Binding-site contacts:
Ligand atom O contacts residue HIS295 of chain 8.A at 3.7 Å.
Ligand atom CE2 contacts residue GLY61 of chain 8.A at 3.5 Å.
Ligand atom OXT contacts residue GLU44 of chain 8.A at 2.9 Å (salt-bridge).
Ligand atom CA contacts residue HIS88 of chain 8.A at 3.6 Å.
Ligand atom N contacts residue GLY60 of chain 8.A at 2.6 Å (h-bond).
Ligand atom O contacts residue HIS295 of chain 8.A at 2.5 Å (h-bond).
Ligand atom O contacts residue GLY60 of chain 8.A at 3.4 Å.
Ligand atom O contacts residue HIS261 of chain 8.A at 3.4 Å.
Ligand atom N contacts residue VAL59 of chain 8.A at 3.7 Å.
Ligand atom C contacts residue HIS88 of chain 8.A at 3.1 Å.
Ligand atom OH contacts residue HIS167 of chain 8.A at 3.5 Å.
Ligand atom C contacts residue HIS261 of chain 8.A at 3.7 Å.
Ligand atom OXT contacts residue CA1 of chain 8.D at 3.4 Å.
Ligand atom CB contacts residue HIS261 of chain 8.A at 3.5 Å.
Ligand atom C contacts residue GLU44 of chain 8.A at 3.5 Å.
Ligand atom CD2 contacts residue PHE356 of chain 8.A at 3.4 Å (hydrophobic).
Ligand atom C contacts residue HIS295 of chain 8.A at 3.3 Å.
Ligand atom C contacts residue HIS295 of chain 8.A at 3.4 Å.
Ligand atom O contacts residue ASN87 of chain 8.A at 3.2 Å (h-bond).
Ligand atom C contacts residue VAL59 of chain 8.A at 3.4 Å (hydrophobic).
Ligand atom CZ contacts residue GLY61 of chain 8.A at 3.6 Å.
Ligand atom CB contacts residue VAL59 of chain 8.A at 3.6 Å (hydrophobic).
Ligand atom O contacts residue VAL59 of chain 8.A at 2.9 Å (h-bond).
Ligand atom OH contacts residue GLU262 of chain 8.A at 3.4 Å.
Ligand atom O contacts residue ARG193 of chain 2.A at 3.4 Å (salt-bridge).
Ligand atom O contacts residue GLU44 of chain 8.A at 3.3 Å (salt-bridge).
Ligand atom CB contacts residue PHE356 of chain 8.A at 3.4 Å (hydrophobic).
Ligand atom CD2 contacts residue GLY61 of chain 8.A at 3.6 Å.
Ligand atom OXT contacts residue MET13 of chain 8.A at 3.4 Å (h-bond).
Ligand atom OXT contacts residue HIS295 of chain 8.A at 3.2 Å.
Ligand atom OXT contacts residue HIS88 of chain 8.A at 3.4 Å.
Ligand atom CE2 contacts residue PRO263 of chain 8.A at 3.6 Å (hydrophobic).
Ligand atom O contacts residue HIS88 of chain 8.A at 3.1 Å (h-bond).
Ligand atom O contacts residue HIS261 of chain 8.A at 3.0 Å.
Ligand atom C contacts residue CA1 of chain 8.D at 3.4 Å.
Ligand atom SG contacts residue VAL59 of chain 8.A at 3.5 Å.
Ligand atom CA contacts residue GLY60 of chain 8.A at 3.2 Å.
Ligand atom O contacts residue CA1 of chain 8.D at 2.5 Å.
Ligand atom C contacts residue GLY60 of chain 8.A at 3.5 Å.
Ligand atom CA contacts residue HIS295 of chain 8.A at 3.3 Å.

The protein below binds the small molecule below.
Small molecule (SMILES): NCC(=O)N[C@@H](CSSC[C@H](N)C(=O)N[C@@H](Cc1ccccc1)C(=O)NCC(=O)O)C(=O)NCC(=O)N[C@H](C=O)Cc1ccc(O)cc1

Sequence of chain 8.A:
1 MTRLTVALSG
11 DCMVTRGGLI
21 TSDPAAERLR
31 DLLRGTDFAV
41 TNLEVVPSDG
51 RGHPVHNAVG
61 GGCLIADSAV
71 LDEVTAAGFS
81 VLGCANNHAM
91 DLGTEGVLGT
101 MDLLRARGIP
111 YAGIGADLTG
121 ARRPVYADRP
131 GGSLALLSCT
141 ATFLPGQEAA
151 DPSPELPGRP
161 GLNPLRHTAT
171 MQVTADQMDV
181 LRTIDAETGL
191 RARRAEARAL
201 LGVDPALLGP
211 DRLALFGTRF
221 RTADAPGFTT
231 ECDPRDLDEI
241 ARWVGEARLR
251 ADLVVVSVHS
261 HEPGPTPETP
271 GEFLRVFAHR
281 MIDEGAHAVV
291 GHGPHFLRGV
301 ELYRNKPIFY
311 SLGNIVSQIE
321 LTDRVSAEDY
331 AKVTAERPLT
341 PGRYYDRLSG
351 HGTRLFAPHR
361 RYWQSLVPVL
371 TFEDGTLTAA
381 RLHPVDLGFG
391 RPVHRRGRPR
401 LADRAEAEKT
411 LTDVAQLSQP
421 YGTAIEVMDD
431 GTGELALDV

Sequence of chain 2.A:
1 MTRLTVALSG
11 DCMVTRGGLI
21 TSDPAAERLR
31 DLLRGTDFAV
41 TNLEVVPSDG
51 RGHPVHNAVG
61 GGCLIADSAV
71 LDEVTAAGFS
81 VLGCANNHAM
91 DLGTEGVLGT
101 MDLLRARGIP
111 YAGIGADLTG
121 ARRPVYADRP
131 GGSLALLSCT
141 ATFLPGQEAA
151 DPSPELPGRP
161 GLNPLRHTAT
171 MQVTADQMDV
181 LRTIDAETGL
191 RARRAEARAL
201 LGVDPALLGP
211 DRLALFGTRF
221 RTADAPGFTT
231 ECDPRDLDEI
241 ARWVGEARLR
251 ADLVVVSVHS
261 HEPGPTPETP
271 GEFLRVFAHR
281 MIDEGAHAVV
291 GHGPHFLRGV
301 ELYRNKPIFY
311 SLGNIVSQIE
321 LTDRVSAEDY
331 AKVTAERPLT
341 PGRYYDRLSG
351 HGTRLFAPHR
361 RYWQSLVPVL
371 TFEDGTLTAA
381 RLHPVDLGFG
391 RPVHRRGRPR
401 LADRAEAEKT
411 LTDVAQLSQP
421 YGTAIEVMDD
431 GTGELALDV